Sequence of chain 1.B:
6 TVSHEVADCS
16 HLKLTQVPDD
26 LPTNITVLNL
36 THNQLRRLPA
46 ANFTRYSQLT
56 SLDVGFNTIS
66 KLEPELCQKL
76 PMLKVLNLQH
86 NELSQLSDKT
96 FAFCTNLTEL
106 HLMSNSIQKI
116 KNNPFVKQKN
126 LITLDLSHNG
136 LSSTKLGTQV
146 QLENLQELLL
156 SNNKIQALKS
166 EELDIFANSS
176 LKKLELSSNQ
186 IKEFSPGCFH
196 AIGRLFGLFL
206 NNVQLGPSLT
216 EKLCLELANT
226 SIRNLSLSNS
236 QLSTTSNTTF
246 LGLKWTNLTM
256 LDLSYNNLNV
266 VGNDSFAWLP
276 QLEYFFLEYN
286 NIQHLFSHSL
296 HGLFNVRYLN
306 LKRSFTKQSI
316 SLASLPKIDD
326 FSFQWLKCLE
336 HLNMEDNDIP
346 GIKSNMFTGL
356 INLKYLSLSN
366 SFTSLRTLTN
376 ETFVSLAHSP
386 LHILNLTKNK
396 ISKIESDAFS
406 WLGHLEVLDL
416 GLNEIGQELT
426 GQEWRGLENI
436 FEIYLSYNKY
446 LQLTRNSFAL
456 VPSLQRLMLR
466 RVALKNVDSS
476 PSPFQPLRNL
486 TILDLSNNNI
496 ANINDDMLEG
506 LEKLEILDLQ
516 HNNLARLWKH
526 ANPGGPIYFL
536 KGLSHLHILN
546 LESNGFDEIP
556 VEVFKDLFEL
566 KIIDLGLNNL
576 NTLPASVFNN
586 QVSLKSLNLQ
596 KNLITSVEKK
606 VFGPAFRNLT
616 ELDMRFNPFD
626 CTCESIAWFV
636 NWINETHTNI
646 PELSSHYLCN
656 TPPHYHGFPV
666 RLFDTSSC

Binding-site contacts:
Ligand atom C7 contacts residue HIS293 of chain 1.B at 3.8 Å.
Ligand atom C7 contacts residue ASN268 of chain 1.B at 4.0 Å.
Ligand atom O7 contacts residue SER292 of chain 1.B at 4.3 Å.
Ligand atom O5 contacts residue PHE291 of chain 1.B at 4.5 Å.
Ligand atom N2 contacts residue ASN268 of chain 1.B at 2.9 Å (h-bond).
Ligand atom O7 contacts residue HIS293 of chain 1.B at 3.7 Å.
Ligand atom C2 contacts residue ASN268 of chain 1.B at 2.5 Å.
Ligand atom O6 contacts residue PHE291 of chain 1.B at 3.1 Å.
Ligand atom O5 contacts residue ASN268 of chain 1.B at 2.4 Å (h-bond).
Ligand atom C6 contacts residue PHE291 of chain 1.B at 3.7 Å (hydrophobic).
Ligand atom C5 contacts residue ASN268 of chain 1.B at 3.7 Å.
Ligand atom C3 contacts residue ASN268 of chain 1.B at 3.8 Å.
Ligand atom C4 contacts residue ASN268 of chain 1.B at 4.3 Å.
Ligand atom C4 contacts residue PHE291 of chain 1.B at 4.2 Å (hydrophobic).
Ligand atom O6 contacts residue ASN268 of chain 1.B at 4.0 Å.
Ligand atom C1 contacts residue ASN268 of chain 1.B at 1.4 Å.
Ligand atom C8 contacts residue HIS293 of chain 1.B at 3.5 Å.

A small-molecule ligand and the protein it binds are described below.
Small molecule (SMILES): CC(=O)N[C@@H]1[C@@H](O)[C@H](O)[C@@H](CO)O[C@H]1O